Sequence of chain 1.A:
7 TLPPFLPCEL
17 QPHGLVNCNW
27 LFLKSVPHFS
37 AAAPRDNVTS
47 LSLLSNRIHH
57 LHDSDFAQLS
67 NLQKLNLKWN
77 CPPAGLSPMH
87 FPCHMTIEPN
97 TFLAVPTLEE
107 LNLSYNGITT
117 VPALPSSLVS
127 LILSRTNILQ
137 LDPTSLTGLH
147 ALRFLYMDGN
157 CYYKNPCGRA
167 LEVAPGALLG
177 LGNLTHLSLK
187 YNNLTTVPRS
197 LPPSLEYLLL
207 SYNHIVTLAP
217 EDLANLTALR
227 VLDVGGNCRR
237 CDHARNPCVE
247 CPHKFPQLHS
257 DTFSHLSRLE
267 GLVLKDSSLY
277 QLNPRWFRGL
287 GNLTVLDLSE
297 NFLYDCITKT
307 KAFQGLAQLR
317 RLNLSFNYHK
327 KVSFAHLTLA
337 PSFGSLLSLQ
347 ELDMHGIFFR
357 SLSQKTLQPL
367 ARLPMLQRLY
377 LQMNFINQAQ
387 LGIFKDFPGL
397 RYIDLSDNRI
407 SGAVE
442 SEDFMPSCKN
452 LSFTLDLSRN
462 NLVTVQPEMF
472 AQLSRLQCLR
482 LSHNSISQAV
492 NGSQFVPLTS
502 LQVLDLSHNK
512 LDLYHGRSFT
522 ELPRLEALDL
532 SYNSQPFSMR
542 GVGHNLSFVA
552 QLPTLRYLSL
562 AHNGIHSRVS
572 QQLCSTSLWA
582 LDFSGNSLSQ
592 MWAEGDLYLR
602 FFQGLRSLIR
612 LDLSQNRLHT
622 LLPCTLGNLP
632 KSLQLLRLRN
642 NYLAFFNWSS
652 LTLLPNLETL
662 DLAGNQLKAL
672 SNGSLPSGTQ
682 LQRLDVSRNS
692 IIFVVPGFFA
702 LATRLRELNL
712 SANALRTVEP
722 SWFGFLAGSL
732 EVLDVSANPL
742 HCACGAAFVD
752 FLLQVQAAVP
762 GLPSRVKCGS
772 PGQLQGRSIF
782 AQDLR

Binding-site contacts:
Ligand atom C5 contacts residue ASN221 of chain 1.A at 3.7 Å.
Ligand atom C8 contacts residue ALA220 of chain 1.A at 3.9 Å (hydrophobic).
Ligand atom C3 contacts residue ASN221 of chain 1.A at 3.8 Å.
Ligand atom C2 contacts residue ASN221 of chain 1.A at 2.5 Å.
Ligand atom O7 contacts residue ASN221 of chain 1.A at 4.1 Å.
Ligand atom C8 contacts residue SER196 of chain 1.A at 3.5 Å.
Ligand atom C4 contacts residue ASN221 of chain 1.A at 4.3 Å.
Ligand atom N2 contacts residue ASN221 of chain 1.A at 3.1 Å (h-bond).
Ligand atom C7 contacts residue ASN221 of chain 1.A at 3.8 Å.
Ligand atom N2 contacts residue ALA220 of chain 1.A at 4.4 Å.
Ligand atom O7 contacts residue SER196 of chain 1.A at 2.5 Å (h-bond).
Ligand atom O5 contacts residue ASN221 of chain 1.A at 2.3 Å (h-bond).
Ligand atom C1 contacts residue ASN221 of chain 1.A at 1.4 Å.
Ligand atom C7 contacts residue ALA220 of chain 1.A at 4.5 Å (hydrophobic).
Ligand atom C7 contacts residue SER196 of chain 1.A at 3.3 Å.

A protein and the small-molecule ligand that binds it are described below.
Small molecule (SMILES): CC(=O)N[C@@H]1[C@@H](O)[C@H](O)[C@@H](CO)O[C@H]1O